Sequence of chain 1.A:
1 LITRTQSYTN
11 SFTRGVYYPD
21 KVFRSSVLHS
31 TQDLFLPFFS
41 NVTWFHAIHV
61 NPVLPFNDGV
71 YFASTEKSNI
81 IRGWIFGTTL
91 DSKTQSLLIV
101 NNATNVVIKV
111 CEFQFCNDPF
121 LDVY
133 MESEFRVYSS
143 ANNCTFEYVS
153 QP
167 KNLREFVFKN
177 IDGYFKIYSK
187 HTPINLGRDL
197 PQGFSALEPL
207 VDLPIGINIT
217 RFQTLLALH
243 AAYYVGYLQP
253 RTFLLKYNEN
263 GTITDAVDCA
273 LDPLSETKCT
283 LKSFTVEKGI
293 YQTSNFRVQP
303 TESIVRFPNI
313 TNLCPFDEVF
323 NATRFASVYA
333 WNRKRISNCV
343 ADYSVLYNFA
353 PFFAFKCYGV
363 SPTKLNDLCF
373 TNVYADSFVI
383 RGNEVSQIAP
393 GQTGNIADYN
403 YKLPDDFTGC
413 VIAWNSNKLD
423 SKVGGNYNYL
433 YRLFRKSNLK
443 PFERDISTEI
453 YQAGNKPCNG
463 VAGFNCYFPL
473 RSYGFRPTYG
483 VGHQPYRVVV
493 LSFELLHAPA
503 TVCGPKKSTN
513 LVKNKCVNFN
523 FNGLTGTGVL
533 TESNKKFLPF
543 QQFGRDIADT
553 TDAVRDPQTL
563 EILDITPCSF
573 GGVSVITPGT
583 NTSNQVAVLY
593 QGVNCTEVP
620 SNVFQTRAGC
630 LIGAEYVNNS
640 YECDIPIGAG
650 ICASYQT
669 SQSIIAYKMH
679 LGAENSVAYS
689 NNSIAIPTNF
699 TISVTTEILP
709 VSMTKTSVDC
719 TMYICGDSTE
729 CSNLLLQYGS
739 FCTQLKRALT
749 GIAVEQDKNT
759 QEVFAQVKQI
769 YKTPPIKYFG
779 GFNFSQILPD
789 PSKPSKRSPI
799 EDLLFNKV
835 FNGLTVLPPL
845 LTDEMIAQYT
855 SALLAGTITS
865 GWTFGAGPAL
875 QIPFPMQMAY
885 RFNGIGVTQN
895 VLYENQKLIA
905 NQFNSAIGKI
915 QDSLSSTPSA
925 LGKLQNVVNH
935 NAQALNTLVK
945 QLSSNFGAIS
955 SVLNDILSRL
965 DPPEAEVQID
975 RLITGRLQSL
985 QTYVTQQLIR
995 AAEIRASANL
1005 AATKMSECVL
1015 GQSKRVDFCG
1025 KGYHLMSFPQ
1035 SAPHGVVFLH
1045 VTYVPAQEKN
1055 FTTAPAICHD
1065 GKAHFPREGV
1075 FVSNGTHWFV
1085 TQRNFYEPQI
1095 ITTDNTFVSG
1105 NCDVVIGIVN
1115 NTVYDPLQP

This small molecule binds to this protein.
Small molecule (SMILES): CC(=O)N[C@@H]1[C@@H](O)[C@H](O)[C@@H](CO)O[C@H]1O

Binding-site contacts:
Ligand atom C7 contacts residue VAL636 of chain 1.A at 4.4 Å (hydrophobic).
Ligand atom C8 contacts residue TYR635 of chain 1.A at 3.2 Å (hydrophobic).
Ligand atom C2 contacts residue ASN637 of chain 1.A at 2.5 Å.
Ligand atom O5 contacts residue ASN637 of chain 1.A at 2.4 Å (h-bond).
Ligand atom O7 contacts residue ASN637 of chain 1.A at 2.7 Å (h-bond).
Ligand atom C5 contacts residue ASN637 of chain 1.A at 3.7 Å.
Ligand atom N2 contacts residue ASN637 of chain 1.A at 2.9 Å (h-bond).
Ligand atom C3 contacts residue ASN637 of chain 1.A at 3.8 Å.
Ligand atom C8 contacts residue ASN637 of chain 1.A at 4.3 Å.
Ligand atom C7 contacts residue ASN637 of chain 1.A at 3.0 Å.
Ligand atom C1 contacts residue ASN637 of chain 1.A at 1.4 Å.
Ligand atom O7 contacts residue VAL636 of chain 1.A at 4.5 Å.
Ligand atom C4 contacts residue ASN637 of chain 1.A at 4.2 Å.
Ligand atom C8 contacts residue VAL636 of chain 1.A at 3.8 Å (hydrophobic).